Binding-site contacts:
Ligand atom C8 contacts residue PHE87 of chain 1.B at 3.6 Å (hydrophobic).
Ligand atom C3 contacts residue GLY218 of chain 1.B at 3.6 Å.
Ligand atom N23 contacts residue VAL90 of chain 1.B at 3.6 Å.
Ligand atom C32 contacts residue LEU205 of chain 1.B at 3.5 Å (hydrophobic).
Ligand atom C6 contacts residue ASP117 of chain 1.B at 3.2 Å.
Ligand atom C25 contacts residue MET153 of chain 1.B at 3.6 Å (hydrophobic).
Ligand atom C22 contacts residue VAL90 of chain 1.B at 3.7 Å (hydrophobic).
Ligand atom C35 contacts residue PHE368 of chain 1.B at 3.6 Å (hydrophobic).
Ligand atom C12 contacts residue GLY85 of chain 1.B at 3.7 Å.
Ligand atom C35 contacts residue ILE82 of chain 1.B at 3.7 Å (hydrophobic).
Ligand atom O20 contacts residue LYS105 of chain 1.B at 3.0 Å (salt-bridge).
Ligand atom O20 contacts residue ASP216 of chain 1.B at 3.1 Å.
Ligand atom C4 contacts residue GLY218 of chain 1.B at 3.7 Å.
Ligand atom C14 contacts residue GLY88 of chain 1.B at 3.4 Å.
Ligand atom N29 contacts residue ALA103 of chain 1.B at 3.6 Å.
Ligand atom O11 contacts residue LEU107 of chain 1.B at 3.7 Å.
Ligand atom C7 contacts residue ASP117 of chain 1.B at 3.1 Å.
Ligand atom C34 contacts residue PHE368 of chain 1.B at 3.7 Å (hydrophobic).
Ligand atom C6 contacts residue PHE87 of chain 1.B at 3.6 Å (hydrophobic).
Ligand atom N36 contacts residue TYR155 of chain 1.B at 3.6 Å.
Ligand atom C14 contacts residue GLU89 of chain 1.B at 3.6 Å.
Ligand atom C15 contacts residue VAL90 of chain 1.B at 3.7 Å (hydrophobic).
Ligand atom C1 contacts residue ASP117 of chain 1.B at 3.6 Å.
Ligand atom N36 contacts residue ALA103 of chain 1.B at 3.6 Å.
Ligand atom C31 contacts residue GLU154 of chain 1.B at 3.7 Å.
Ligand atom C4 contacts residue PHE120 of chain 1.B at 3.6 Å (hydrophobic).
Ligand atom C14 contacts residue GLY85 of chain 1.B at 3.6 Å.
Ligand atom N36 contacts residue MET156 of chain 1.B at 2.9 Å (h-bond).
Ligand atom C35 contacts residue MET156 of chain 1.B at 3.5 Å (hydrophobic).
Ligand atom S26 contacts residue ASP216 of chain 1.B at 3.5 Å (salt-bridge).
Ligand atom C34 contacts residue ILE82 of chain 1.B at 3.6 Å (hydrophobic).
Ligand atom C28 contacts residue VAL137 of chain 1.B at 3.6 Å (hydrophobic).
Ligand atom C35 contacts residue TYR155 of chain 1.B at 3.6 Å (hydrophobic).
Ligand atom C31 contacts residue ALA103 of chain 1.B at 3.5 Å (hydrophobic).
Ligand atom O11 contacts residue PHE87 of chain 1.B at 3.5 Å (h-bond).
Ligand atom C13 contacts residue GLY88 of chain 1.B at 3.5 Å.
Ligand atom N2 contacts residue ASP117 of chain 1.B at 2.8 Å (salt-bridge).
Ligand atom C13 contacts residue GLY85 of chain 1.B at 3.7 Å.
Ligand atom N21 contacts residue VAL90 of chain 1.B at 3.4 Å.
Ligand atom N29 contacts residue GLU154 of chain 1.B at 2.8 Å (salt-bridge).

Sequence of chain 1.B:
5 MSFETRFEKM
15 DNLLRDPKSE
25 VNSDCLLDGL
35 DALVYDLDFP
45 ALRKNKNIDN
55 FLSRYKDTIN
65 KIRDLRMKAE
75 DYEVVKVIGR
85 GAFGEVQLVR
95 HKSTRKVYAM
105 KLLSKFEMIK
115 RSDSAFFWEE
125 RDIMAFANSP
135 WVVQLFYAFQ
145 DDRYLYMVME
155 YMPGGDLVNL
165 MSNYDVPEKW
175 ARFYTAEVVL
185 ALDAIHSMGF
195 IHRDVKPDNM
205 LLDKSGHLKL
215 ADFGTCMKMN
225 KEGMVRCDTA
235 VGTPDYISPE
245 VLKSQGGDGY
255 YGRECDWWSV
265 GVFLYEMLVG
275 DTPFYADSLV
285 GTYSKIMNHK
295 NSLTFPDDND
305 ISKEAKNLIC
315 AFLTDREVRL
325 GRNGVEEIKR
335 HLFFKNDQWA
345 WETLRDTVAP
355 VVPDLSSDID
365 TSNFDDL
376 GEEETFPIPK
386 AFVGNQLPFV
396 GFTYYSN

This protein binds this small molecule.
Small molecule (SMILES): CN1CCN(CCCOc2cccc(CC(=O)Nc3nc(-c4c[nH]c5ncccc45)cs3)c2)CC1